A small-molecule ligand and the protein it binds are described below.
Small molecule (SMILES): O=C(O)COP(=O)(O)O

Binding-site contacts:
Ligand atom C1 contacts residue LYS12 of chain 1.A at 3.8 Å.
Ligand atom O1 contacts residue ASN10 of chain 1.A at 4.3 Å.
Ligand atom O2P contacts residue ALA162 of chain 1.A at 3.5 Å (h-bond).
Ligand atom O2 contacts residue LYS12 of chain 1.A at 3.0 Å (salt-bridge).
Ligand atom C2 contacts residue GLY203 of chain 1.A at 4.0 Å.
Ligand atom O1P contacts residue GLY225 of chain 1.A at 3.5 Å (h-bond).
Ligand atom C2 contacts residue ALA224 of chain 1.A at 4.2 Å (hydrophobic).
Ligand atom C2 contacts residue LYS12 of chain 1.A at 4.0 Å.
Ligand atom C1 contacts residue ASN10 of chain 1.A at 4.3 Å.
Ligand atom O3P contacts residue SER204 of chain 1.A at 3.5 Å (h-bond).
Ligand atom O2P contacts residue GLY203 of chain 1.A at 3.4 Å.
Ligand atom C1 contacts residue GLU158 of chain 1.A at 3.2 Å.
Ligand atom O4P contacts residue GLY225 of chain 1.A at 4.2 Å.
Ligand atom O3P contacts residue VAL205 of chain 1.A at 4.2 Å.
Ligand atom O2P contacts residue SER204 of chain 1.A at 2.7 Å (h-bond).
Ligand atom O1 contacts residue LEU223 of chain 1.A at 3.8 Å.
Ligand atom P contacts residue GLY225 of chain 1.A at 3.8 Å.
Ligand atom O1P contacts residue ILE163 of chain 1.A at 4.2 Å.
Ligand atom O1P contacts residue LYS12 of chain 1.A at 3.0 Å (salt-bridge).
Ligand atom P contacts residue GLY164 of chain 1.A at 3.7 Å.
Ligand atom C1 contacts residue HIS86 of chain 1.A at 3.3 Å.
Ligand atom O2P contacts residue ILE163 of chain 1.A at 3.4 Å.
Ligand atom O1 contacts residue HIS86 of chain 1.A at 2.6 Å (h-bond).
Ligand atom C2 contacts residue ILE163 of chain 1.A at 4.1 Å (hydrophobic).
Ligand atom O4P contacts residue LYS12 of chain 1.A at 3.6 Å.
Ligand atom O2 contacts residue HIS86 of chain 1.A at 3.3 Å (h-bond).
Ligand atom O2 contacts residue ASN10 of chain 1.A at 3.4 Å (h-bond).
Ligand atom O4P contacts residue GLY164 of chain 1.A at 3.6 Å.
Ligand atom O2P contacts residue GLY164 of chain 1.A at 2.8 Å (h-bond).
Ligand atom C2 contacts residue GLU158 of chain 1.A at 3.6 Å.
Ligand atom P contacts residue LYS12 of chain 1.A at 3.9 Å.
Ligand atom O3P contacts residue GLY225 of chain 1.A at 3.2 Å (h-bond).
Ligand atom O1 contacts residue GLU158 of chain 1.A at 2.2 Å (salt-bridge).
Ligand atom P contacts residue SER204 of chain 1.A at 3.7 Å.
Ligand atom O3P contacts residue ALA224 of chain 1.A at 3.9 Å.
Ligand atom C1 contacts residue ILE163 of chain 1.A at 4.1 Å (hydrophobic).
Ligand atom O2 contacts residue ILE163 of chain 1.A at 4.3 Å.
Ligand atom C2 contacts residue LEU223 of chain 1.A at 4.0 Å (hydrophobic).
Ligand atom O1P contacts residue ALA224 of chain 1.A at 4.2 Å.
Ligand atom C2 contacts residue GLY225 of chain 1.A at 4.0 Å.

Sequence of chain 1.A:
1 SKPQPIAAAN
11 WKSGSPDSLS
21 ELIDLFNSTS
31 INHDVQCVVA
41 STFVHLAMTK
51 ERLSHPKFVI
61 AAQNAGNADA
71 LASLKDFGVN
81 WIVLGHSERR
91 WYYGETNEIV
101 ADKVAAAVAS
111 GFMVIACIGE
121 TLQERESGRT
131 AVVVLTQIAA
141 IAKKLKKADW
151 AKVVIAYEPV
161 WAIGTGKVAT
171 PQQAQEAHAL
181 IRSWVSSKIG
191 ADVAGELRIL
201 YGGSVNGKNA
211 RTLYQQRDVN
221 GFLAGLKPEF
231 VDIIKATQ